The small molecule below binds the protein below.
Small molecule (SMILES): CC(=O)N[C@@H]1[C@@H](O)[C@H](O)[C@@H](CO)O[C@H]1O

Sequence of chain 1.C:
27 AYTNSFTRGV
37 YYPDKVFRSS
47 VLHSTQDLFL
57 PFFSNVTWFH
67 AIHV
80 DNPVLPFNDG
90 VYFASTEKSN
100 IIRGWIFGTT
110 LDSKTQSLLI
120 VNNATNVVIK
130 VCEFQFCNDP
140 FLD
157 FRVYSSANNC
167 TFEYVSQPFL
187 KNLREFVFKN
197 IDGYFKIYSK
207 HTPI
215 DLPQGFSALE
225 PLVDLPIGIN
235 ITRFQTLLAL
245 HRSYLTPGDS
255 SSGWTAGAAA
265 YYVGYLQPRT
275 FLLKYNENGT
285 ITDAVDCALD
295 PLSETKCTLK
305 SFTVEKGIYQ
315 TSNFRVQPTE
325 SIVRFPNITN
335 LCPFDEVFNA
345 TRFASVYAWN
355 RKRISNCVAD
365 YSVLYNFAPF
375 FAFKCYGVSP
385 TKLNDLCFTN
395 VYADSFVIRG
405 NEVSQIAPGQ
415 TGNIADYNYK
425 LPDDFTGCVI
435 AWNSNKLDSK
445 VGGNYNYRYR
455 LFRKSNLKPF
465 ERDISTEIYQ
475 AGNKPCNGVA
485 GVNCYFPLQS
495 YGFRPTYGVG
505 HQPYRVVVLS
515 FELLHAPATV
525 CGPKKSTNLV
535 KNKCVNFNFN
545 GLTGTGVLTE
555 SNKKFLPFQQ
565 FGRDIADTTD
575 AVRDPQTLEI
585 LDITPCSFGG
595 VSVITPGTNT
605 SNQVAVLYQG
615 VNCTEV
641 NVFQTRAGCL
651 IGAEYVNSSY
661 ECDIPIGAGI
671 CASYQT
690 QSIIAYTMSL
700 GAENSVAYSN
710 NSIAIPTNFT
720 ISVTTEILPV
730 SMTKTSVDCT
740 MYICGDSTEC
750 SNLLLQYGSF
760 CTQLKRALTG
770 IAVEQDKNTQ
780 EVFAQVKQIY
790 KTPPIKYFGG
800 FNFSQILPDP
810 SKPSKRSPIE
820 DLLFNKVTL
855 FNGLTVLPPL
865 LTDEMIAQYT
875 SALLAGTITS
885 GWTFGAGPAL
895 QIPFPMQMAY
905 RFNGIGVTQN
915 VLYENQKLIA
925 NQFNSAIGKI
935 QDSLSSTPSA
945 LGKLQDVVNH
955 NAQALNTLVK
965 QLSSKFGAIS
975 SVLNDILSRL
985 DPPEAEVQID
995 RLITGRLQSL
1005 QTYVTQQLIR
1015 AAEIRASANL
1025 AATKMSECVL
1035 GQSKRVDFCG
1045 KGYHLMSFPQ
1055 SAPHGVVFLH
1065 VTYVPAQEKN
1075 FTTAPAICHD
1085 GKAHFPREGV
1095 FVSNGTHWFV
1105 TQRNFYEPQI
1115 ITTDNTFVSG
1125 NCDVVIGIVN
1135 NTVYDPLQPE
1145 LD

Binding-site contacts:
Ligand atom N2 contacts residue ASN616 of chain 1.C at 3.3 Å (h-bond).
Ligand atom O7 contacts residue ASN616 of chain 1.C at 3.4 Å (h-bond).
Ligand atom C8 contacts residue GLN644 of chain 1.C at 3.5 Å.
Ligand atom C7 contacts residue ASN616 of chain 1.C at 3.1 Å.
Ligand atom C8 contacts residue ASN616 of chain 1.C at 3.5 Å.
Ligand atom C1 contacts residue ASN616 of chain 1.C at 3.2 Å.
Ligand atom C2 contacts residue ASN616 of chain 1.C at 3.9 Å.